Sequence of chain 1.A:
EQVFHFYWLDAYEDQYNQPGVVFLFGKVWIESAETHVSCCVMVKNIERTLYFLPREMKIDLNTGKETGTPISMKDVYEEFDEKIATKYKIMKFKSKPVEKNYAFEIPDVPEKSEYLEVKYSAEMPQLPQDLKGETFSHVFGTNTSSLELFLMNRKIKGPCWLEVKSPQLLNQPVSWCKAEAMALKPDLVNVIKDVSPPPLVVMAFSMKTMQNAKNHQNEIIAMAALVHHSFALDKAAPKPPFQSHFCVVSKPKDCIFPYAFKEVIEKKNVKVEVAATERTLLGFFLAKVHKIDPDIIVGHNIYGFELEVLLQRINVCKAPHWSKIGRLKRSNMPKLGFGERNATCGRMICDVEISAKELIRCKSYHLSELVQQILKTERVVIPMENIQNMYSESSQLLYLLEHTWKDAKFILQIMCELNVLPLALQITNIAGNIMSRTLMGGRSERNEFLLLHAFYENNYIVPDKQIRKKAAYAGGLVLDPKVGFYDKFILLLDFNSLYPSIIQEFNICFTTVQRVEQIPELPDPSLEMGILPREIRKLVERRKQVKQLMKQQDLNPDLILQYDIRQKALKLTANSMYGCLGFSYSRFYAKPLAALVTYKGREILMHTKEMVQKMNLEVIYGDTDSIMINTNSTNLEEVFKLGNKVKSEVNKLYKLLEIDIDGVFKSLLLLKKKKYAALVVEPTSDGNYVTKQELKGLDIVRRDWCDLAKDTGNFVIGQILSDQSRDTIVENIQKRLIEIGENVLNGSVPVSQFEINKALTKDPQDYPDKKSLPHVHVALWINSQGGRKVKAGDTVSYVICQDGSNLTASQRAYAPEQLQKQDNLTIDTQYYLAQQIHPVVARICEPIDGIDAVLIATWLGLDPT

This small molecule binds to this protein.
Small molecule (SMILES): Nc1ccn([C@H]2C[C@H](O)[C@@H](CO[P](=O)(O)O[P](=O)(O)OP(=O)(O)O)O2)c(=O)n1

Binding-site contacts:
Ligand atom O3A contacts residue LYS615 of chain 1.A at 3.0 Å.
Ligand atom O2G contacts residue ARG587 of chain 1.A at 3.2 Å (salt-bridge).
Ligand atom O3G contacts residue MG1 of chain 1.E at 1.8 Å.
Ligand atom O1A contacts residue MG1 of chain 1.E at 2.3 Å.
Ligand atom C2' contacts residue ASN619 of chain 1.A at 3.8 Å.
Ligand atom O2B contacts residue LEU529 of chain 1.A at 3.4 Å (h-bond).
Ligand atom PG contacts residue ARG587 of chain 1.A at 3.7 Å.
Ligand atom O2G contacts residue SER528 of chain 1.A at 2.8 Å (h-bond).
Ligand atom O2A contacts residue ZN1 of chain 1.F at 3.8 Å.
Ligand atom PG contacts residue MG1 of chain 1.E at 3.2 Å.
Ligand atom O1B contacts residue LEU529 of chain 1.A at 3.4 Å (h-bond).
Ligand atom C2' contacts residue TYR530 of chain 1.A at 3.5 Å (hydrophobic).
Ligand atom PG contacts residue SER528 of chain 1.A at 3.7 Å.
Ligand atom O1G contacts residue ARG587 of chain 1.A at 2.8 Å (salt-bridge).
Ligand atom O1A contacts residue ASP669 of chain 1.A at 2.9 Å (salt-bridge).
Ligand atom PA contacts residue LYS615 of chain 1.A at 3.8 Å.
Ligand atom O3B contacts residue MG1 of chain 1.E at 3.7 Å.
Ligand atom O1G contacts residue LYS615 of chain 1.A at 3.1 Å (salt-bridge).
Ligand atom O5' contacts residue ASP669 of chain 1.A at 3.8 Å.
Ligand atom PA contacts residue MG1 of chain 1.E at 3.6 Å.
Ligand atom O2B contacts residue PHE526 of chain 1.A at 3.0 Å (h-bond).
Ligand atom O3' contacts residue LEU529 of chain 1.A at 3.7 Å.
Ligand atom O3G contacts residue PHE526 of chain 1.A at 3.1 Å (h-bond).
Ligand atom O3B contacts residue SER528 of chain 1.A at 3.6 Å (h-bond).
Ligand atom O2B contacts residue SER528 of chain 1.A at 3.5 Å (h-bond).
Ligand atom O3B contacts residue LYS615 of chain 1.A at 3.2 Å.
Ligand atom O2G contacts residue PHE526 of chain 1.A at 3.8 Å.
Ligand atom O2B contacts residue MG1 of chain 1.E at 1.9 Å.
Ligand atom O2A contacts residue LYS615 of chain 1.A at 3.1 Å (salt-bridge).
Ligand atom O1B contacts residue SER528 of chain 1.A at 3.2 Å.
Ligand atom PA contacts residue ZN1 of chain 1.F at 3.5 Å.
Ligand atom O2G contacts residue ASN527 of chain 1.A at 3.2 Å.
Ligand atom O1A contacts residue ZN1 of chain 1.F at 2.4 Å.
Ligand atom PB contacts residue MG1 of chain 1.E at 3.2 Å.
Ligand atom O2B contacts residue ASP669 of chain 1.A at 3.0 Å (salt-bridge).
Ligand atom O3' contacts residue TYR530 of chain 1.A at 2.9 Å (h-bond).
Ligand atom C5' contacts residue ASP669 of chain 1.A at 3.4 Å.
Ligand atom O3B contacts residue ARG587 of chain 1.A at 3.5 Å (salt-bridge).
Ligand atom O1A contacts residue ASP525 of chain 1.A at 3.3 Å (salt-bridge).
Ligand atom O3G contacts residue ASP525 of chain 1.A at 2.8 Å (salt-bridge).